The protein below binds the small molecule below.
Small molecule (SMILES): CC(=O)N[C@H]1[C@H](O[C@H]2[C@H](O[C@@H]3O[C@@H](C)[C@@H](O)[C@@H](O)[C@@H]3O)[C@@H](NC(C)=O)CO[C@@H]2CO)O[C@H](CO)[C@@H](O)[C@@H]1O

Binding-site contacts:
Ligand atom O7 contacts residue PRO83 of chain 1.A at 3.5 Å.
Ligand atom C8 contacts residue PRO83 of chain 1.A at 4.3 Å (hydrophobic).
Ligand atom O5 contacts residue ASN219 of chain 1.A at 2.3 Å (h-bond).
Ligand atom C2 contacts residue ARG82 of chain 1.A at 3.9 Å.
Ligand atom C4 contacts residue ASN219 of chain 1.A at 4.2 Å.
Ligand atom C8 contacts residue GLN217 of chain 1.A at 3.5 Å.
Ligand atom C7 contacts residue GLN217 of chain 1.A at 4.4 Å.
Ligand atom O5 contacts residue ARG82 of chain 1.A at 4.2 Å.
Ligand atom O7 contacts residue ASN219 of chain 1.A at 3.7 Å.
Ligand atom C6 contacts residue PHE80 of chain 1.A at 4.1 Å (hydrophobic).
Ligand atom O7 contacts residue ARG82 of chain 1.A at 3.4 Å (salt-bridge).
Ligand atom C7 contacts residue ASN219 of chain 1.A at 3.5 Å.
Ligand atom N2 contacts residue ASN219 of chain 1.A at 2.9 Å (h-bond).
Ligand atom C1 contacts residue ASN219 of chain 1.A at 1.4 Å.
Ligand atom C3 contacts residue ASN219 of chain 1.A at 3.8 Å.
Ligand atom N2 contacts residue ARG82 of chain 1.A at 4.4 Å.
Ligand atom C1 contacts residue ARG82 of chain 1.A at 3.8 Å.
Ligand atom C7 contacts residue PRO83 of chain 1.A at 4.0 Å (hydrophobic).
Ligand atom C7 contacts residue ARG82 of chain 1.A at 4.1 Å.
Ligand atom C2 contacts residue ASN219 of chain 1.A at 2.4 Å.
Ligand atom O6 contacts residue PHE80 of chain 1.A at 4.1 Å.
Ligand atom C5 contacts residue ASN219 of chain 1.A at 3.6 Å.
Ligand atom O5 contacts residue PHE80 of chain 1.A at 3.9 Å.

Sequence of chain 1.A:
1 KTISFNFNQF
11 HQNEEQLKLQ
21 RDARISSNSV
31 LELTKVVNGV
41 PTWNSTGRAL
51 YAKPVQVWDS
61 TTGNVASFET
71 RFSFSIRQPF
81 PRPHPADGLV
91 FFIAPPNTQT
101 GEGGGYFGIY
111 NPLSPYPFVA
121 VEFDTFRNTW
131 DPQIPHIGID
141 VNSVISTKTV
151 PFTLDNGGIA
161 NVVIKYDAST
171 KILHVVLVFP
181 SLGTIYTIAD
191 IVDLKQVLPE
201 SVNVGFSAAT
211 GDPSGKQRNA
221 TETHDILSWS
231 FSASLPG